Sequence of chain 1.C:
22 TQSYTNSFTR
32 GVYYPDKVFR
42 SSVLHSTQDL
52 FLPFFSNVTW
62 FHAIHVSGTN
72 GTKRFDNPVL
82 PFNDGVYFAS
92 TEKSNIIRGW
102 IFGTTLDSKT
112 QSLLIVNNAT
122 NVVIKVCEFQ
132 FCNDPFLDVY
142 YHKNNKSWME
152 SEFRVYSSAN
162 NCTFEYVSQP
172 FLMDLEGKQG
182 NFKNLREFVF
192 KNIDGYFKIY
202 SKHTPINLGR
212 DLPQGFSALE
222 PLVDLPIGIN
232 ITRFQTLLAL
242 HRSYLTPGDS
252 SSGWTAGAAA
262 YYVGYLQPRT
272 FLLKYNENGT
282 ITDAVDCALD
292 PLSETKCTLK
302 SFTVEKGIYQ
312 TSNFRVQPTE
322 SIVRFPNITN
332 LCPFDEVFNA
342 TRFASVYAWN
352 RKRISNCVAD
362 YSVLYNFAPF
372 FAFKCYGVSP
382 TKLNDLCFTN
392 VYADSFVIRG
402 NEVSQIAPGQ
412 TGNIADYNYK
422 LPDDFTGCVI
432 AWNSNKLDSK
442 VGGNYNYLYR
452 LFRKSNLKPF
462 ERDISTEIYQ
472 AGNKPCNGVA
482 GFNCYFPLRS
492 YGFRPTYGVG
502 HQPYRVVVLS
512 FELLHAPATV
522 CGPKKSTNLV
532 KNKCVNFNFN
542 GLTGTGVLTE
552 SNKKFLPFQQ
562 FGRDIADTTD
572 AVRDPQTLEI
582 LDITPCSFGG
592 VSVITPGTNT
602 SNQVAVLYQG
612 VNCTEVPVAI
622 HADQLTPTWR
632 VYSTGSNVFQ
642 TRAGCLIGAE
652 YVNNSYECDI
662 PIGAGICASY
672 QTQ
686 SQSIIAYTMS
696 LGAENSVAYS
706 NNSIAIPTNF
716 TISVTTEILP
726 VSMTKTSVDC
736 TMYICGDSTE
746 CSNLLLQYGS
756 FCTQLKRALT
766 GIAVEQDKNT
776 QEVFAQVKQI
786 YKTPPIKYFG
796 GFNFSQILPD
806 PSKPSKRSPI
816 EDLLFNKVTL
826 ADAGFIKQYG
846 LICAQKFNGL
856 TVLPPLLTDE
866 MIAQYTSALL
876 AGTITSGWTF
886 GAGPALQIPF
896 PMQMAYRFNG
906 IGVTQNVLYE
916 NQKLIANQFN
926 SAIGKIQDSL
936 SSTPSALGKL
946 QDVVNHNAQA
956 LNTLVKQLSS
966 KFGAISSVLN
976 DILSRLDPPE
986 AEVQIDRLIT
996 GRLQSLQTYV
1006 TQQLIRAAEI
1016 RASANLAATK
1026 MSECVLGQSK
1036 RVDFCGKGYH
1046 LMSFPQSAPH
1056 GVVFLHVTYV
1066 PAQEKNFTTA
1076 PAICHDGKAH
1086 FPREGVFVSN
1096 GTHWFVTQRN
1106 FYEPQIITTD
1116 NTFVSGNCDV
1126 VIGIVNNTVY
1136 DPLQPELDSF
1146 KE

Sequence of chain 1.A:
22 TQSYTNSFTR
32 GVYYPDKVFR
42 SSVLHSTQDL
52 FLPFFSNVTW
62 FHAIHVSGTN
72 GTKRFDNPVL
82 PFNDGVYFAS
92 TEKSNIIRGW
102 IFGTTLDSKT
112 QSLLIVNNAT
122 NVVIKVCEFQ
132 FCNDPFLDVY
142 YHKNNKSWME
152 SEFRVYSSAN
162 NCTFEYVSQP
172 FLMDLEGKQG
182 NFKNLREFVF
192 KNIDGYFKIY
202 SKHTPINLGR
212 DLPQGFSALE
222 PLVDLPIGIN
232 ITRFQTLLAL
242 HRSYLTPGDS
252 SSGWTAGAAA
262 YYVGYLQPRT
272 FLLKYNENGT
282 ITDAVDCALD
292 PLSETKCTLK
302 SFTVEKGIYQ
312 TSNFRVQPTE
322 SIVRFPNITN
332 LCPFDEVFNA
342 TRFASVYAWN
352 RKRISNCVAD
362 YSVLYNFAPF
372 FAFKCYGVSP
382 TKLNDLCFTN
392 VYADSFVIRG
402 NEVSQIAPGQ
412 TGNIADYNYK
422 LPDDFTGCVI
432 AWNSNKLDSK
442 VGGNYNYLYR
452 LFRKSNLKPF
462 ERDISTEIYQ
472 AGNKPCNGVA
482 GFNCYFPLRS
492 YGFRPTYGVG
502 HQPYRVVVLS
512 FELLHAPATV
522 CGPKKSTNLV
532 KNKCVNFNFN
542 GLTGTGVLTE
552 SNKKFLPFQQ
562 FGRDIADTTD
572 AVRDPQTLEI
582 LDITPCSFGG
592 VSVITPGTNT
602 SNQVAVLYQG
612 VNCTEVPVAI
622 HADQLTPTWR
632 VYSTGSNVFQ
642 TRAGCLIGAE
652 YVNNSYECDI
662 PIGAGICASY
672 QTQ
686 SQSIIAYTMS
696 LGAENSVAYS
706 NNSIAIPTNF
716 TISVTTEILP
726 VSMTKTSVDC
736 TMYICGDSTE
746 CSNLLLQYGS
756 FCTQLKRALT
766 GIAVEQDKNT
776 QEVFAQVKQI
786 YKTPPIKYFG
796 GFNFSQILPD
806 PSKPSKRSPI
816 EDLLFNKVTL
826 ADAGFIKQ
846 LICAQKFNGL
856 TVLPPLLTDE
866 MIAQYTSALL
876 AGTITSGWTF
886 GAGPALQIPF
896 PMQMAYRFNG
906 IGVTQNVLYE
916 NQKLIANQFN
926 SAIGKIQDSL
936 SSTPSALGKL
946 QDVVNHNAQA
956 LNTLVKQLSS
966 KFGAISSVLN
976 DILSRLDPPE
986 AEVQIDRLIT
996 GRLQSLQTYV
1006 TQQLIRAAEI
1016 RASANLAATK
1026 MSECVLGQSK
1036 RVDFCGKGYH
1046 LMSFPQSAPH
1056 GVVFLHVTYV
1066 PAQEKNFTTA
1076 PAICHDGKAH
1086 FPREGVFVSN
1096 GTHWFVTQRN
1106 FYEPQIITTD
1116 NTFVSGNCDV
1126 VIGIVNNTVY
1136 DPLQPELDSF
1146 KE

Binding-site contacts:
Ligand atom O7 contacts residue ASN706 of chain 1.C at 4.0 Å.
Ligand atom C5 contacts residue ASN706 of chain 1.C at 3.7 Å.
Ligand atom C3 contacts residue ASN706 of chain 1.C at 3.8 Å.
Ligand atom O6 contacts residue TYR793 of chain 1.A at 3.5 Å.
Ligand atom C1 contacts residue ASN706 of chain 1.C at 1.4 Å.
Ligand atom N2 contacts residue ASN706 of chain 1.C at 2.9 Å (h-bond).
Ligand atom C7 contacts residue ASN706 of chain 1.C at 3.6 Å.
Ligand atom C4 contacts residue ASN706 of chain 1.C at 4.2 Å.
Ligand atom O5 contacts residue ASN706 of chain 1.C at 2.4 Å (h-bond).
Ligand atom C2 contacts residue ASN706 of chain 1.C at 2.5 Å.
Ligand atom O5 contacts residue TYR793 of chain 1.A at 3.9 Å.

This small molecule binds to this protein.
Small molecule (SMILES): CC(=O)N[C@@H]1[C@@H](O)[C@H](O)[C@@H](CO)O[C@H]1O